This small molecule binds to this protein.
Small molecule (SMILES): CCCCCCCCCC(=O)N[C@@H](CCCN=C(N)N)C(=O)N[C@H](C(=O)N[C@@H](CCCCN)C(=O)N[C@@H](CCCN=C(N)N)[C@@H](C)O)C(C)C

Sequence of chain 1.A:
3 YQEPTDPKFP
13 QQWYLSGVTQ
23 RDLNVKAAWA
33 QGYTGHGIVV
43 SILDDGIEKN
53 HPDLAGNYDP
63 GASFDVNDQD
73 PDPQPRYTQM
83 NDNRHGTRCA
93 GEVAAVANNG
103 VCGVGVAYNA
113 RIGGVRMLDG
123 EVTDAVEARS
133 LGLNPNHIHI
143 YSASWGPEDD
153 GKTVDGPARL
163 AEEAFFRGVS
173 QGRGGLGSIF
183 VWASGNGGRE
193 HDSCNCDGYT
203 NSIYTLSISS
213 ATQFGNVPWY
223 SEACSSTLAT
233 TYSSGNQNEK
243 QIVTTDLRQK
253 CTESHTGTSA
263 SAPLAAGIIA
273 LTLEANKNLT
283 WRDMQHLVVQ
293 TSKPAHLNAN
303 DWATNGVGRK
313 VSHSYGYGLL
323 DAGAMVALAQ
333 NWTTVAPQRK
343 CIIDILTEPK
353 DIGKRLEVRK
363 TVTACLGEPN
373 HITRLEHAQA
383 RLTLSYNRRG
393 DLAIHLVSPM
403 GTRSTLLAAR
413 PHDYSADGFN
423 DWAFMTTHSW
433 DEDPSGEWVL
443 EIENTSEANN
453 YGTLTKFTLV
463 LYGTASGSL

Binding-site contacts:
Ligand atom N contacts residue HIS87 of chain 1.A at 3.3 Å (h-bond).
Ligand atom C contacts residue SER261 of chain 1.A at 1.4 Å.
Ligand atom NH2 contacts residue GLY158 of chain 1.A at 3.4 Å (h-bond).
Ligand atom O contacts residue ASN188 of chain 1.A at 2.9 Å (h-bond).
Ligand atom NH1 contacts residue ASP157 of chain 1.A at 2.8 Å (salt-bridge).
Ligand atom CA contacts residue SER261 of chain 1.A at 2.4 Å.
Ligand atom CZ contacts residue TYR201 of chain 1.A at 3.4 Å (hydrophobic).
Ligand atom NZ contacts residue ASP47 of chain 1.A at 2.8 Å (salt-bridge).
Ligand atom CA contacts residue GLY148 of chain 1.A at 3.3 Å.
Ligand atom NZ contacts residue ASN85 of chain 1.A at 3.5 Å (h-bond).
Ligand atom NH2 contacts residue ASP151 of chain 1.A at 3.0 Å (salt-bridge).
Ligand atom NE contacts residue GLY187 of chain 1.A at 3.5 Å.
Ligand atom NH1 contacts residue ASP199 of chain 1.A at 2.9 Å (salt-bridge).
Ligand atom CE contacts residue ASP47 of chain 1.A at 3.4 Å.
Ligand atom NE contacts residue GLU129 of chain 1.A at 2.9 Å (salt-bridge).
Ligand atom NH2 contacts residue TYR201 of chain 1.A at 2.9 Å (h-bond).
Ligand atom NH2 contacts residue PRO149 of chain 1.A at 3.1 Å (h-bond).
Ligand atom CZ contacts residue ASP199 of chain 1.A at 3.3 Å.
Ligand atom C contacts residue GLY148 of chain 1.A at 3.5 Å.
Ligand atom C5 contacts residue GLU150 of chain 1.A at 3.5 Å.
Ligand atom NH2 contacts residue ASP199 of chain 1.A at 2.9 Å (salt-bridge).
Ligand atom N contacts residue GLY148 of chain 1.A at 2.8 Å (h-bond).
Ligand atom N contacts residue SER146 of chain 1.A at 2.8 Å (h-bond).
Ligand atom CZ contacts residue ASP157 of chain 1.A at 3.4 Å.
Ligand atom C1 contacts residue SER261 of chain 1.A at 2.5 Å.
Ligand atom NH2 contacts residue ASP157 of chain 1.A at 3.2 Å (salt-bridge).
Ligand atom C contacts residue HIS87 of chain 1.A at 2.7 Å.
Ligand atom NZ contacts residue ASP84 of chain 1.A at 3.0 Å (salt-bridge).
Ligand atom CB contacts residue SER261 of chain 1.A at 2.8 Å.
Ligand atom NH2 contacts residue GLY148 of chain 1.A at 3.5 Å.
Ligand atom O contacts residue SER261 of chain 1.A at 2.3 Å (h-bond).
Ligand atom N contacts residue SER261 of chain 1.A at 3.0 Å (h-bond).
Ligand atom NH1 contacts residue ALA185 of chain 1.A at 3.0 Å (h-bond).
Ligand atom CA contacts residue ASN188 of chain 1.A at 3.4 Å.
Ligand atom O contacts residue GLY148 of chain 1.A at 3.0 Å (h-bond).
Ligand atom C1 contacts residue HIS87 of chain 1.A at 1.5 Å.
Ligand atom NE contacts residue TYR201 of chain 1.A at 3.1 Å (h-bond).
Ligand atom NE contacts residue ASP151 of chain 1.A at 3.1 Å (salt-bridge).
Ligand atom O contacts residue TRP147 of chain 1.A at 3.1 Å.
Ligand atom CG contacts residue GLU129 of chain 1.A at 3.5 Å.